Binding-site contacts:
Ligand atom C1 contacts residue THR168 of chain 1.A at 4.1 Å.
Ligand atom C4 contacts residue ASN166 of chain 1.A at 4.3 Å.
Ligand atom C2 contacts residue THR168 of chain 1.A at 3.6 Å.
Ligand atom C1 contacts residue ASN166 of chain 1.A at 1.5 Å.
Ligand atom O5 contacts residue THR239 of chain 1.A at 4.4 Å.
Ligand atom O3 contacts residue GLY237 of chain 1.A at 3.5 Å (h-bond).
Ligand atom C3 contacts residue ASN166 of chain 1.A at 3.7 Å.
Ligand atom O5 contacts residue ASN166 of chain 1.A at 2.4 Å (h-bond).
Ligand atom C7 contacts residue THR168 of chain 1.A at 4.0 Å.
Ligand atom C5 contacts residue ASN166 of chain 1.A at 3.7 Å.
Ligand atom O7 contacts residue THR168 of chain 1.A at 3.2 Å.
Ligand atom O6 contacts residue THR239 of chain 1.A at 4.2 Å.
Ligand atom N2 contacts residue ASN166 of chain 1.A at 3.6 Å (h-bond).
Ligand atom O6 contacts residue ASN166 of chain 1.A at 4.3 Å.
Ligand atom C2 contacts residue ASN166 of chain 1.A at 2.6 Å.
Ligand atom N2 contacts residue THR168 of chain 1.A at 4.2 Å.
Ligand atom O3 contacts residue ASN166 of chain 1.A at 3.2 Å (h-bond).
Ligand atom C7 contacts residue ASN166 of chain 1.A at 4.5 Å.

Sequence of chain 1.A:
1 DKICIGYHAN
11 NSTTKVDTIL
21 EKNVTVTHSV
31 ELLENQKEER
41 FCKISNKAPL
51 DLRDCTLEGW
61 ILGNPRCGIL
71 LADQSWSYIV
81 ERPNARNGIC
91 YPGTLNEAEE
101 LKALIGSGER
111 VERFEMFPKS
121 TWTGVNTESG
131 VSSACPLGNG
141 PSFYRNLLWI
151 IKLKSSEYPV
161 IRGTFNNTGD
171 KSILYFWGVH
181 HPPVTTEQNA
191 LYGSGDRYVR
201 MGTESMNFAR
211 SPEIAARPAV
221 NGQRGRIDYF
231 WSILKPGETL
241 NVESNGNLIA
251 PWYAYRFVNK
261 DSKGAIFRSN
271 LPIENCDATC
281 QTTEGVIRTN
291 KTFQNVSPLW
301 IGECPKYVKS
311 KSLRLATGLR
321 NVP

This protein binds this small molecule.
Small molecule (SMILES): CC(=O)N[C@@H]1[C@@H](O)[C@H](O)[C@@H](CO)O[C@H]1O